This protein binds this small molecule.
Small molecule (SMILES): CC(=O)N[C@@H]1[C@@H](O)[C@H](O)[C@@H](CO)O[C@H]1O

Sequence of chain 1.J:
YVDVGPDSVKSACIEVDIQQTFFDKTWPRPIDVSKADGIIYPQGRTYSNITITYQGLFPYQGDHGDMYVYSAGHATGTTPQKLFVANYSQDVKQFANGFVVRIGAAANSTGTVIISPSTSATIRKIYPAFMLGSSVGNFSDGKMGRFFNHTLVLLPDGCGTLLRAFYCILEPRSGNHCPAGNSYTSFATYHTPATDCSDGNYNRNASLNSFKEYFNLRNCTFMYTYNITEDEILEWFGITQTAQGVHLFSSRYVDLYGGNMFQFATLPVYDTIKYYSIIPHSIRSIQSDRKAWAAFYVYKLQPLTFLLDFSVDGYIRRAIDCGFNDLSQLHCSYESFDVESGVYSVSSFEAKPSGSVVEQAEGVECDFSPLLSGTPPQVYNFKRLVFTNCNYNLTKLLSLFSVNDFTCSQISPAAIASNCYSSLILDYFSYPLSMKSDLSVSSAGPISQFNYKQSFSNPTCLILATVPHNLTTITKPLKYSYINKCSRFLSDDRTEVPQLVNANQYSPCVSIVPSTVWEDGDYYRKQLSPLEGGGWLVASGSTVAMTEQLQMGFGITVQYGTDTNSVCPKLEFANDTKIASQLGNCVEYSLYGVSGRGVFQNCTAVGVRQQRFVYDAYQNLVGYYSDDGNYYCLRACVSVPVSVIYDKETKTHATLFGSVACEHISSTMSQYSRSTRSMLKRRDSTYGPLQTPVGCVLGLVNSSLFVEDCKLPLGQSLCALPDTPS

Binding-site contacts:
Ligand atom C6 contacts residue ARG235 of chain 1.J at 3.9 Å.
Ligand atom C5 contacts residue ASN236 of chain 1.J at 3.7 Å.
Ligand atom C4 contacts residue ASN236 of chain 1.J at 4.2 Å.
Ligand atom C5 contacts residue ARG235 of chain 1.J at 4.4 Å.
Ligand atom O5 contacts residue ASN236 of chain 1.J at 2.4 Å (h-bond).
Ligand atom C7 contacts residue ASN236 of chain 1.J at 3.6 Å.
Ligand atom N2 contacts residue ASN236 of chain 1.J at 2.9 Å (h-bond).
Ligand atom C3 contacts residue ASN236 of chain 1.J at 3.8 Å.
Ligand atom N2 contacts residue TYR18 of chain 1.J at 2.6 Å (h-bond).
Ligand atom C7 contacts residue TYR18 of chain 1.J at 3.3 Å (hydrophobic).
Ligand atom C1 contacts residue ASN236 of chain 1.J at 1.4 Å.
Ligand atom O7 contacts residue ASN236 of chain 1.J at 4.5 Å.
Ligand atom O5 contacts residue ARG235 of chain 1.J at 3.6 Å.
Ligand atom C2 contacts residue ASN236 of chain 1.J at 2.4 Å.
Ligand atom C2 contacts residue TYR18 of chain 1.J at 3.6 Å (hydrophobic).
Ligand atom O7 contacts residue TYR18 of chain 1.J at 3.1 Å (h-bond).
Ligand atom C8 contacts residue ASN236 of chain 1.J at 4.0 Å.